Binding-site contacts:
Ligand atom N9 contacts residue ASP104 of chain 2.A at 2.9 Å (salt-bridge).
Ligand atom C8 contacts residue MET262 of chain 2.A at 3.7 Å (hydrophobic).
Ligand atom N2 contacts residue LEU233 of chain 2.A at 2.9 Å (h-bond).
Ligand atom N7 contacts residue ASP158 of chain 2.A at 2.8 Å (salt-bridge).
Ligand atom C6 contacts residue GLY232 of chain 2.A at 3.8 Å.
Ligand atom N22 contacts residue ASP104 of chain 2.A at 2.9 Å (salt-bridge).
Ligand atom C4 contacts residue GLY232 of chain 2.A at 3.9 Å.
Ligand atom C1 contacts residue ALA234 of chain 2.A at 3.7 Å (hydrophobic).
Ligand atom C11 contacts residue TYR108 of chain 2.A at 3.7 Å (hydrophobic).
Ligand atom O1 contacts residue GLN205 of chain 2.A at 3.0 Å (h-bond).
Ligand atom O1 contacts residue GLY231 of chain 2.A at 3.3 Å.
Ligand atom C10 contacts residue TYR108 of chain 2.A at 3.6 Å (hydrophobic).
Ligand atom O1 contacts residue GLY232 of chain 2.A at 2.8 Å (h-bond).
Ligand atom C15 contacts residue ASP264 of chain 2.A at 3.4 Å.
Ligand atom C7 contacts residue TYR108 of chain 2.A at 3.4 Å (hydrophobic).
Ligand atom C6 contacts residue CYS160 of chain 2.A at 3.8 Å (hydrophobic).
Ligand atom N22 contacts residue ASP158 of chain 2.A at 2.9 Å (salt-bridge).
Ligand atom O1 contacts residue CYS160 of chain 2.A at 3.4 Å (h-bond).
Ligand atom C2 contacts residue GLY263 of chain 2.A at 3.7 Å.
Ligand atom N2 contacts residue MET262 of chain 2.A at 3.7 Å.
Ligand atom C8 contacts residue ASP158 of chain 2.A at 3.6 Å.
Ligand atom C3 contacts residue TYR108 of chain 2.A at 3.8 Å (hydrophobic).
Ligand atom N13 contacts residue GLY263 of chain 2.A at 3.7 Å.
Ligand atom C8 contacts residue ASP104 of chain 2.A at 3.7 Å.
Ligand atom N14 contacts residue GLY263 of chain 2.A at 3.4 Å.
Ligand atom C1 contacts residue GLY263 of chain 2.A at 3.4 Å.
Ligand atom N2 contacts residue ALA234 of chain 2.A at 3.7 Å.
Ligand atom C10 contacts residue ASP104 of chain 2.A at 3.9 Å.
Ligand atom C6 contacts residue ASP158 of chain 2.A at 3.6 Å.
Ligand atom C10 contacts residue MET262 of chain 2.A at 3.8 Å (hydrophobic).
Ligand atom N22 contacts residue ILE203 of chain 2.A at 3.6 Å.
Ligand atom C2 contacts residue ALA234 of chain 2.A at 3.8 Å (hydrophobic).
Ligand atom C3 contacts residue LEU233 of chain 2.A at 3.7 Å (hydrophobic).
Ligand atom O1 contacts residue ASP158 of chain 2.A at 3.6 Å (salt-bridge).
Ligand atom N22 contacts residue SER105 of chain 2.A at 3.7 Å.
Ligand atom C2 contacts residue ASP264 of chain 2.A at 3.4 Å.
Ligand atom N9 contacts residue TYR108 of chain 2.A at 3.5 Å.
Ligand atom N14 contacts residue ALA234 of chain 2.A at 2.9 Å (h-bond).
Ligand atom C12 contacts residue TYR108 of chain 2.A at 3.7 Å (hydrophobic).
Ligand atom N9 contacts residue MET262 of chain 2.A at 3.3 Å.

Sequence of chain 2.A:
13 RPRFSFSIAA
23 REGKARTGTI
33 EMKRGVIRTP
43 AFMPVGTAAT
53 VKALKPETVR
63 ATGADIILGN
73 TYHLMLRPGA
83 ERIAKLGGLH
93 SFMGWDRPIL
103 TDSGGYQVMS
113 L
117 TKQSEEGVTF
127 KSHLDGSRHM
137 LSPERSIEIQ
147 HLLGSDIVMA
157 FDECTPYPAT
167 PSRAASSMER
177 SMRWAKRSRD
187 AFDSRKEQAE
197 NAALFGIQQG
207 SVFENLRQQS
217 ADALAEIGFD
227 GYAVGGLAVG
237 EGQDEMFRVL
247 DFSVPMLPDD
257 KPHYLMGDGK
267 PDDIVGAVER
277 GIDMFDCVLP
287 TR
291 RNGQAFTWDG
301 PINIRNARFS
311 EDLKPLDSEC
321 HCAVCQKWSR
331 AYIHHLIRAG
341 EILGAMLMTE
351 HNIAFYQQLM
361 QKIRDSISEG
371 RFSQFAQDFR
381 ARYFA

A small-molecule ligand and the protein it binds are described below.
Small molecule (SMILES): Nc1nc2cc3[nH]c(NCCN4CCOCC4)nc3cc2c(=O)[nH]1